Binding-site contacts:
Ligand atom O18 contacts residue ALA120 of chain 2.A at 3.5 Å.
Ligand atom C14 contacts residue GLN46 of chain 1.A at 3.6 Å.
Ligand atom C16 contacts residue GLU121 of chain 2.A at 3.4 Å.
Ligand atom O18 contacts residue GLU121 of chain 2.A at 2.7 Å (salt-bridge).
Ligand atom C14 contacts residue HIS122 of chain 2.A at 3.5 Å.
Ligand atom C30 contacts residue THR75 of chain 1.A at 3.0 Å.
Ligand atom C27 contacts residue THR75 of chain 1.A at 3.8 Å.
Ligand atom O17 contacts residue THR125 of chain 2.A at 3.3 Å (h-bond).
Ligand atom C22 contacts residue LYS124 of chain 2.A at 4.1 Å.
Ligand atom C11 contacts residue GLN119 of chain 2.A at 3.9 Å.
Ligand atom C32 contacts residue THR75 of chain 1.A at 3.4 Å.
Ligand atom C21 contacts residue THR76 of chain 1.A at 3.6 Å.
Ligand atom C22 contacts residue THR125 of chain 2.A at 3.7 Å.
Ligand atom C23 contacts residue THR125 of chain 2.A at 3.3 Å.
Ligand atom O19 contacts residue ALA120 of chain 2.A at 4.1 Å.
Ligand atom C22 contacts residue TYR50 of chain 1.A at 4.1 Å (hydrophobic).
Ligand atom C27 contacts residue THR76 of chain 1.A at 3.4 Å.
Ligand atom C8 contacts residue THR76 of chain 1.A at 3.9 Å.
Ligand atom C13 contacts residue THR76 of chain 1.A at 4.1 Å.
Ligand atom C24 contacts residue THR76 of chain 1.A at 3.7 Å.
Ligand atom C21 contacts residue GLN46 of chain 1.A at 3.8 Å.
Ligand atom C20 contacts residue THR125 of chain 2.A at 3.6 Å.
Ligand atom O19 contacts residue HIS122 of chain 2.A at 2.8 Å (h-bond).
Ligand atom O17 contacts residue HIS122 of chain 2.A at 3.7 Å.
Ligand atom C22 contacts residue GLN46 of chain 1.A at 3.8 Å.
Ligand atom C14 contacts residue GLU121 of chain 2.A at 3.9 Å.
Ligand atom C30 contacts residue THR76 of chain 1.A at 3.6 Å.
Ligand atom C10 contacts residue THR79 of chain 1.A at 4.0 Å.
Ligand atom C9 contacts residue THR79 of chain 1.A at 3.9 Å.
Ligand atom CL contacts residue THR75 of chain 1.A at 3.6 Å.
Ligand atom N3 contacts residue THR76 of chain 1.A at 2.6 Å (h-bond).
Ligand atom O19 contacts residue THR125 of chain 2.A at 2.8 Å (h-bond).
Ligand atom O18 contacts residue HIS122 of chain 2.A at 4.1 Å.
Ligand atom C16 contacts residue THR125 of chain 2.A at 3.5 Å.
Ligand atom C16 contacts residue HIS122 of chain 2.A at 3.8 Å.
Ligand atom C15 contacts residue THR125 of chain 2.A at 3.7 Å.
Ligand atom C9 contacts residue ALA80 of chain 1.A at 3.7 Å (hydrophobic).
Ligand atom C9 contacts residue LEU53 of chain 1.A at 4.1 Å (hydrophobic).
Ligand atom C13 contacts residue THR79 of chain 1.A at 3.6 Å.
Ligand atom O19 contacts residue GLU121 of chain 2.A at 3.5 Å (salt-bridge).

Sequence of chain 1.A:
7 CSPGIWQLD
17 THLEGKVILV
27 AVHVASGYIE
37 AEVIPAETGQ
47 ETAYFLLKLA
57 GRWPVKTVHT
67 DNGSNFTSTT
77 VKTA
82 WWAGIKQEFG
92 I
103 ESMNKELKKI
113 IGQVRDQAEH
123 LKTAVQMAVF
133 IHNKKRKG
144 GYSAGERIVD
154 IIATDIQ

Sequence of chain 2.A:
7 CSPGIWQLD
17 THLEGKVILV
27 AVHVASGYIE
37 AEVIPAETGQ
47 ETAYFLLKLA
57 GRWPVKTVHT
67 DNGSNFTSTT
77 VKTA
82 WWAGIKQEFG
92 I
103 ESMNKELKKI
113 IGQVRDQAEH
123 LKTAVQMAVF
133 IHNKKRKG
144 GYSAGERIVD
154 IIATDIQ

A small-molecule ligand and the protein it binds are described below.
Small molecule (SMILES): Cc1nc(-c2nc3cc(Cl)ccc3[nH]2)c(C)c(-c2ccccc2)c1[C@H](OC(C)(C)C)C(=O)O